Sequence of chain 1.A:
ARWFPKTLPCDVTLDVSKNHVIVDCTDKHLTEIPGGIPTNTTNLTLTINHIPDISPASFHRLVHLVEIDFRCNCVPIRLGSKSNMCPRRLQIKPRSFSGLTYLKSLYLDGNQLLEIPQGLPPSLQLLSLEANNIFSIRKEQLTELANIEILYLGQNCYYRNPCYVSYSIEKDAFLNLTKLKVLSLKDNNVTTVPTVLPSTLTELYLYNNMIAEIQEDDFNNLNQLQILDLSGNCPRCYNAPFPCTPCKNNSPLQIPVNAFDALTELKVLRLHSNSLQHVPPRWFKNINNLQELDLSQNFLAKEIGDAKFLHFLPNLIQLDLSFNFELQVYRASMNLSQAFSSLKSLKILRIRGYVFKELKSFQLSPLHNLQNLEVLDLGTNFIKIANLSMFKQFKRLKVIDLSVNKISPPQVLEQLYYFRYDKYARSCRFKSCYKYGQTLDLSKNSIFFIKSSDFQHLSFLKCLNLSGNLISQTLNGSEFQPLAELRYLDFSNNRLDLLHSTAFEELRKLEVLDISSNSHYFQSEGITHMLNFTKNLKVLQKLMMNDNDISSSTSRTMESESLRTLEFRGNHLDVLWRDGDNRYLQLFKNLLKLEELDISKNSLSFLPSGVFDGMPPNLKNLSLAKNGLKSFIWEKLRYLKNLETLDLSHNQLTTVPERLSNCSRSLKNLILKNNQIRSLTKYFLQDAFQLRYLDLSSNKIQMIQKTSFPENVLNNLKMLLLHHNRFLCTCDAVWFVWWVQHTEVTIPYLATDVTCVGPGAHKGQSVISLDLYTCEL

This small molecule binds to this protein.
Small molecule (SMILES): CC(=O)N[C@@H]1[C@@H](O)[C@H](O)[C@@H](CO)O[C@H]1O

Binding-site contacts:
Ligand atom C7 contacts residue THR681 of chain 1.A at 4.0 Å.
Ligand atom O5 contacts residue ASN657 of chain 1.A at 2.3 Å (h-bond).
Ligand atom N2 contacts residue THR681 of chain 1.A at 4.1 Å.
Ligand atom N2 contacts residue ASN657 of chain 1.A at 3.0 Å (h-bond).
Ligand atom C2 contacts residue GLU632 of chain 1.A at 4.4 Å.
Ligand atom C5 contacts residue GLU632 of chain 1.A at 4.2 Å.
Ligand atom C6 contacts residue GLU632 of chain 1.A at 3.5 Å.
Ligand atom C8 contacts residue SO41 of chain 1.S at 3.9 Å.
Ligand atom C7 contacts residue SO41 of chain 1.S at 4.3 Å.
Ligand atom C8 contacts residue THR681 of chain 1.A at 3.4 Å.
Ligand atom C1 contacts residue ASN657 of chain 1.A at 1.4 Å.
Ligand atom O7 contacts residue ASN657 of chain 1.A at 3.6 Å.
Ligand atom O6 contacts residue ASP634 of chain 1.A at 4.4 Å.
Ligand atom C1 contacts residue THR681 of chain 1.A at 4.5 Å.
Ligand atom C5 contacts residue ASN657 of chain 1.A at 3.7 Å.
Ligand atom C4 contacts residue ASN657 of chain 1.A at 4.2 Å.
Ligand atom O5 contacts residue GLU632 of chain 1.A at 3.5 Å.
Ligand atom O6 contacts residue GLU632 of chain 1.A at 3.4 Å (salt-bridge).
Ligand atom C1 contacts residue GLU632 of chain 1.A at 4.1 Å.
Ligand atom C8 contacts residue ASN705 of chain 1.A at 3.8 Å.
Ligand atom C7 contacts residue ASN657 of chain 1.A at 3.5 Å.
Ligand atom C2 contacts residue ASN657 of chain 1.A at 2.4 Å.
Ligand atom C3 contacts residue ASN657 of chain 1.A at 3.8 Å.
Ligand atom N2 contacts residue SO41 of chain 1.S at 3.8 Å.